Binding-site contacts:
Ligand atom N6 contacts residue GLY421 of chain 1.CA at 3.3 Å (h-bond).
Ligand atom C4 contacts residue PRO203 of chain 1.CA at 4.2 Å (hydrophobic).
Ligand atom C2 contacts residue VAL202 of chain 1.CA at 4.2 Å (hydrophobic).
Ligand atom N3 contacts residue PRO413 of chain 1.CA at 3.8 Å.
Ligand atom N9 contacts residue HIS412 of chain 1.CA at 4.3 Å.
Ligand atom N6 contacts residue PHE420 of chain 1.CA at 3.7 Å.
Ligand atom C5 contacts residue SER414 of chain 1.CA at 3.9 Å.
Ligand atom C1' contacts residue PRO413 of chain 1.CA at 3.9 Å (hydrophobic).
Ligand atom N9 contacts residue PRO203 of chain 1.CA at 4.4 Å.
Ligand atom C8 contacts residue HIS412 of chain 1.CA at 3.4 Å.
Ligand atom C6 contacts residue GLY421 of chain 1.CA at 3.6 Å.
Ligand atom N7 contacts residue ASN391 of chain 1.CA at 3.9 Å.
Ligand atom C8 contacts residue SER414 of chain 1.CA at 4.3 Å.
Ligand atom C2' contacts residue PRO413 of chain 1.CA at 3.8 Å (hydrophobic).
Ligand atom C3' contacts residue HIS412 of chain 1.CA at 4.0 Å.
Ligand atom C2 contacts residue GLY421 of chain 1.CA at 3.4 Å.
Ligand atom N7 contacts residue HIS412 of chain 1.CA at 4.1 Å.
Ligand atom C6 contacts residue PRO413 of chain 1.CA at 3.8 Å (hydrophobic).
Ligand atom N6 contacts residue GLY419 of chain 1.CA at 3.5 Å (h-bond).
Ligand atom C2' contacts residue HIS412 of chain 1.CA at 3.1 Å.
Ligand atom N7 contacts residue PRO203 of chain 1.CA at 4.0 Å.
Ligand atom C5 contacts residue PRO413 of chain 1.CA at 4.0 Å (hydrophobic).
Ligand atom C5 contacts residue PRO203 of chain 1.CA at 3.9 Å (hydrophobic).
Ligand atom N1 contacts residue PHE420 of chain 1.CA at 4.2 Å.
Ligand atom C6 contacts residue PRO203 of chain 1.CA at 4.3 Å (hydrophobic).
Ligand atom N6 contacts residue SER414 of chain 1.CA at 3.7 Å.
Ligand atom N1 contacts residue GLY421 of chain 1.CA at 3.1 Å (h-bond).
Ligand atom C1' contacts residue HIS412 of chain 1.CA at 4.3 Å.
Ligand atom O3' contacts residue PRO413 of chain 1.CA at 4.2 Å.
Ligand atom N9 contacts residue PRO413 of chain 1.CA at 4.3 Å.
Ligand atom N1 contacts residue PRO413 of chain 1.CA at 3.5 Å (h-bond).
Ligand atom N6 contacts residue PRO415 of chain 1.CA at 4.2 Å.
Ligand atom C6 contacts residue SER414 of chain 1.CA at 4.0 Å.
Ligand atom N7 contacts residue SER414 of chain 1.CA at 3.6 Å.
Ligand atom C2 contacts residue PRO413 of chain 1.CA at 3.5 Å (hydrophobic).
Ligand atom C2 contacts residue ILE404 of chain 1.CA at 4.4 Å (hydrophobic).
Ligand atom C6 contacts residue VAL202 of chain 1.CA at 4.2 Å (hydrophobic).
Ligand atom C4 contacts residue PRO413 of chain 1.CA at 4.0 Å (hydrophobic).
Ligand atom C8 contacts residue PRO203 of chain 1.CA at 4.2 Å (hydrophobic).
Ligand atom N1 contacts residue VAL202 of chain 1.CA at 3.7 Å.

The protein below binds the small molecule below.
Small molecule (SMILES): Nc1ncnc2c1ncn2[C@H]1C[C@H](O)[C@@H](COP(=O)(O)O)O1

Sequence of chain 1.CA:
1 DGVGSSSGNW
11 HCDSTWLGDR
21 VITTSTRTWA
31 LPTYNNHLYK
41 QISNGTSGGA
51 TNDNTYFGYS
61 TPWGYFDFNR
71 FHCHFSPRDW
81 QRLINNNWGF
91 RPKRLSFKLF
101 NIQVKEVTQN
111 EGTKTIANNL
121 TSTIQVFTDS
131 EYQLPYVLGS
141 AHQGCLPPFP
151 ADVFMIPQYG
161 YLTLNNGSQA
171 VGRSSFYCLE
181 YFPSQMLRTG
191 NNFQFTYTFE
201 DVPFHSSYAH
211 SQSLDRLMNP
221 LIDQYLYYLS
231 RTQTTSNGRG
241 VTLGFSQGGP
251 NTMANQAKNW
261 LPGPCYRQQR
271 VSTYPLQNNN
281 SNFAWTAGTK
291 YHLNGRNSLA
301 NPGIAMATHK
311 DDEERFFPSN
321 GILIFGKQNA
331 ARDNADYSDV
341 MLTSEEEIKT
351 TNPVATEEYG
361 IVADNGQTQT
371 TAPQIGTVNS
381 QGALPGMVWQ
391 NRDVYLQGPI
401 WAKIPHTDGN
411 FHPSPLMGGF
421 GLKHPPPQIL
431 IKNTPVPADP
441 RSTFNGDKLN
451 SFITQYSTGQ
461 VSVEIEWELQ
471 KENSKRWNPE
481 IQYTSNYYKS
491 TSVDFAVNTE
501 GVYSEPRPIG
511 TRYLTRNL